The small molecule below binds the protein below.
Small molecule (SMILES): Nc1nc(N)c2c(-c3ccccc3)c(-c3ccccc3)[nH]c2n1

Binding-site contacts:
Ligand atom CAC contacts residue MET183 of chain 1.B at 3.7 Å (hydrophobic).
Ligand atom CAJ contacts residue ASP181 of chain 1.B at 3.3 Å.
Ligand atom C5 contacts residue NAP1 of chain 1.I at 3.8 Å.
Ligand atom CAI contacts residue NAP1 of chain 1.I at 3.7 Å.
Ligand atom CAK contacts residue PHE117 of chain 1.B at 3.7 Å (hydrophobic).
Ligand atom CAR contacts residue NAP1 of chain 1.I at 3.7 Å.
Ligand atom CAE contacts residue GLY225 of chain 1.B at 3.3 Å.
Ligand atom N3 contacts residue TYR194 of chain 1.B at 3.5 Å (h-bond).
Ligand atom CAJ contacts residue TYR194 of chain 1.B at 3.8 Å (hydrophobic).
Ligand atom C2 contacts residue PHE117 of chain 1.B at 3.5 Å (hydrophobic).
Ligand atom NAA contacts residue NAP1 of chain 1.I at 3.1 Å (h-bond).
Ligand atom CAT contacts residue NAP1 of chain 1.I at 3.4 Å.
Ligand atom CAQ contacts residue NAP1 of chain 1.I at 3.6 Å.
Ligand atom C2 contacts residue NAP1 of chain 1.I at 3.3 Å.
Ligand atom N3 contacts residue NAP1 of chain 1.I at 3.0 Å (h-bond).
Ligand atom C4 contacts residue NAP1 of chain 1.I at 3.8 Å.
Ligand atom CAI contacts residue GLY225 of chain 1.B at 3.2 Å.
Ligand atom NAO contacts residue PHE117 of chain 1.B at 3.5 Å.
Ligand atom NAB contacts residue NAP1 of chain 1.I at 3.5 Å (h-bond).
Ligand atom CAF contacts residue ASP181 of chain 1.B at 3.5 Å.
Ligand atom CAH contacts residue NAP1 of chain 1.I at 3.7 Å.
Ligand atom NAA contacts residue PHE117 of chain 1.B at 3.6 Å.
Ligand atom NAO contacts residue NAP1 of chain 1.I at 3.5 Å.
Ligand atom NAB contacts residue ARG34 of chain 1.B at 3.8 Å.
Ligand atom NAO contacts residue TYR194 of chain 1.B at 2.9 Å (h-bond).
Ligand atom C6 contacts residue NAP1 of chain 1.I at 3.6 Å.
Ligand atom CAD contacts residue VAL226 of chain 1.B at 3.6 Å (hydrophobic).
Ligand atom NAA contacts residue SER115 of chain 1.B at 2.8 Å (h-bond).
Ligand atom CAH contacts residue LEU229 of chain 1.B at 3.6 Å (hydrophobic).
Ligand atom CAH contacts residue VAL226 of chain 1.B at 3.6 Å (hydrophobic).
Ligand atom N1 contacts residue NAP1 of chain 1.I at 2.8 Å (h-bond).
Ligand atom CAT contacts residue PHE117 of chain 1.B at 3.7 Å (hydrophobic).
Ligand atom C4 contacts residue TYR194 of chain 1.B at 3.6 Å (hydrophobic).
Ligand atom CAD contacts residue LEU229 of chain 1.B at 3.7 Å (hydrophobic).
Ligand atom C6 contacts residue PHE117 of chain 1.B at 3.8 Å (hydrophobic).
Ligand atom CAU contacts residue PHE117 of chain 1.B at 3.8 Å (hydrophobic).
Ligand atom C4 contacts residue PHE117 of chain 1.B at 3.5 Å (hydrophobic).
Ligand atom CAL contacts residue NAP1 of chain 1.I at 3.0 Å.
Ligand atom N3 contacts residue PHE117 of chain 1.B at 3.6 Å.
Ligand atom CAU contacts residue NAP1 of chain 1.I at 3.7 Å.

Sequence of chain 1.B:
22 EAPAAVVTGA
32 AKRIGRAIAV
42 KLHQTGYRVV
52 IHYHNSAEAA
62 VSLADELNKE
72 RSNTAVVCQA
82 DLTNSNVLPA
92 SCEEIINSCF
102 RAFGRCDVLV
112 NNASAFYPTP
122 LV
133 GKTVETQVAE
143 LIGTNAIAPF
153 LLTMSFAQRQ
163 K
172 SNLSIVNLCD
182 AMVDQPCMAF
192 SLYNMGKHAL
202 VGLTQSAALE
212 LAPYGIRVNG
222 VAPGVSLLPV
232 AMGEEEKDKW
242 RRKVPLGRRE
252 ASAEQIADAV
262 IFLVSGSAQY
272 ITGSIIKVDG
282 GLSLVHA